Sequence of chain 1.D:
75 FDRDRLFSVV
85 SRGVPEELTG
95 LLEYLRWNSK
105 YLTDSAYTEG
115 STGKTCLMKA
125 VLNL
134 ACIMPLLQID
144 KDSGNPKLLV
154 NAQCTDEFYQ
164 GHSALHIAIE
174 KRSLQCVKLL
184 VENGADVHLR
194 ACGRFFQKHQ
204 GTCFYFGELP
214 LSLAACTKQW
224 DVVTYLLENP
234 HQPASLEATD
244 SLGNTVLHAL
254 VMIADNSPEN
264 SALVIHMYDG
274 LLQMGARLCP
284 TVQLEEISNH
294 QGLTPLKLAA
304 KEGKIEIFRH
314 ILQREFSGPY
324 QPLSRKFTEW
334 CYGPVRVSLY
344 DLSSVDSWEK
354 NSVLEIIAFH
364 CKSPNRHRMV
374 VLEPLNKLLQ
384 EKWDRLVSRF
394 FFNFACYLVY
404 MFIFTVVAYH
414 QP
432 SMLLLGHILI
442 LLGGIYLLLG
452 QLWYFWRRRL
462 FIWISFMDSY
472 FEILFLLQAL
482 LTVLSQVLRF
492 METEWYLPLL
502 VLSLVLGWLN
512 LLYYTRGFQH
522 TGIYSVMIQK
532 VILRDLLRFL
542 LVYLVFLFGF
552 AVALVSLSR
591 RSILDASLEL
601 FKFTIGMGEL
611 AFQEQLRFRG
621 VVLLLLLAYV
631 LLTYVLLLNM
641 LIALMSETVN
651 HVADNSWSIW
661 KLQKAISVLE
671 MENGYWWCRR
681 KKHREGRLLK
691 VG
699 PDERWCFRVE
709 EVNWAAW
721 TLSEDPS

Binding-site contacts:
Ligand atom C05 contacts residue TYR634 of chain 1.D at 3.6 Å (hydrophobic).
Ligand atom C10 contacts residue PHE540 of chain 1.A at 4.2 Å (hydrophobic).
Ligand atom C06 contacts residue TYR634 of chain 1.D at 3.5 Å (hydrophobic).
Ligand atom C13 contacts residue PHE540 of chain 1.A at 3.8 Å (hydrophobic).
Ligand atom C16 contacts residue VAL635 of chain 1.D at 3.9 Å (hydrophobic).
Ligand atom C14 contacts residue PHE540 of chain 1.A at 3.5 Å (hydrophobic).
Ligand atom C06 contacts residue LEU637 of chain 1.A at 4.0 Å (hydrophobic).
Ligand atom C20 contacts residue LEU537 of chain 1.A at 3.4 Å (hydrophobic).
Ligand atom C12 contacts residue LEU541 of chain 1.A at 3.8 Å (hydrophobic).
Ligand atom C05 contacts residue LEU637 of chain 1.A at 3.8 Å (hydrophobic).
Ligand atom O01 contacts residue VAL635 of chain 1.D at 4.2 Å.
Ligand atom C12 contacts residue PHE540 of chain 1.A at 4.2 Å (hydrophobic).
Ligand atom C16 contacts residue LEU631 of chain 1.D at 4.1 Å (hydrophobic).
Ligand atom C14 contacts residue MET640 of chain 1.A at 4.0 Å (hydrophobic).
Ligand atom C23 contacts residue LEU537 of chain 1.A at 3.9 Å (hydrophobic).
Ligand atom C21 contacts residue LEU537 of chain 1.A at 3.7 Å (hydrophobic).
Ligand atom C07 contacts residue LEU541 of chain 1.A at 4.0 Å (hydrophobic).
Ligand atom C17 contacts residue LEU537 of chain 1.A at 3.0 Å (hydrophobic).
Ligand atom C21 contacts residue LEU534 of chain 1.A at 3.7 Å (hydrophobic).
Ligand atom C23 contacts residue VAL635 of chain 1.D at 3.8 Å (hydrophobic).
Ligand atom C18 contacts residue LEU538 of chain 1.A at 4.0 Å (hydrophobic).
Ligand atom C20 contacts residue LEU538 of chain 1.A at 3.4 Å (hydrophobic).
Ligand atom C22 contacts residue LEU537 of chain 1.A at 3.6 Å (hydrophobic).
Ligand atom C06 contacts residue THR604 of chain 1.A at 4.1 Å.
Ligand atom O01 contacts residue LEU631 of chain 1.D at 3.2 Å (h-bond).
Ligand atom C11 contacts residue LEU631 of chain 1.D at 4.1 Å (hydrophobic).
Ligand atom C08 contacts residue LEU541 of chain 1.A at 4.3 Å (hydrophobic).
Ligand atom C22 contacts residue VAL635 of chain 1.D at 3.8 Å (hydrophobic).
Ligand atom C04 contacts residue PHE540 of chain 1.A at 4.0 Å (hydrophobic).
Ligand atom C19 contacts residue LEU537 of chain 1.A at 3.5 Å (hydrophobic).
Ligand atom C17 contacts residue LEU541 of chain 1.A at 3.9 Å (hydrophobic).
Ligand atom C13 contacts residue LEU637 of chain 1.A at 4.1 Å (hydrophobic).
Ligand atom C07 contacts residue LEU631 of chain 1.D at 3.6 Å (hydrophobic).
Ligand atom O02 contacts residue PHE540 of chain 1.A at 3.0 Å.
Ligand atom O02 contacts residue LEU537 of chain 1.A at 2.6 Å (h-bond).
Ligand atom O02 contacts residue LEU541 of chain 1.A at 3.2 Å (h-bond).
Ligand atom C13 contacts residue TYR544 of chain 1.A at 3.5 Å (hydrophobic).
Ligand atom C12 contacts residue LEU537 of chain 1.A at 3.2 Å (hydrophobic).
Ligand atom C21 contacts residue LEU538 of chain 1.A at 4.2 Å (hydrophobic).
Ligand atom C09 contacts residue LEU631 of chain 1.D at 4.1 Å (hydrophobic).

The small molecule below binds the protein below.
Small molecule (SMILES): C=C(C)[C@@H]1CCC(C)=C[C@H]1c1c(O)cc(CCCCC)cc1O

Sequence of chain 1.A:
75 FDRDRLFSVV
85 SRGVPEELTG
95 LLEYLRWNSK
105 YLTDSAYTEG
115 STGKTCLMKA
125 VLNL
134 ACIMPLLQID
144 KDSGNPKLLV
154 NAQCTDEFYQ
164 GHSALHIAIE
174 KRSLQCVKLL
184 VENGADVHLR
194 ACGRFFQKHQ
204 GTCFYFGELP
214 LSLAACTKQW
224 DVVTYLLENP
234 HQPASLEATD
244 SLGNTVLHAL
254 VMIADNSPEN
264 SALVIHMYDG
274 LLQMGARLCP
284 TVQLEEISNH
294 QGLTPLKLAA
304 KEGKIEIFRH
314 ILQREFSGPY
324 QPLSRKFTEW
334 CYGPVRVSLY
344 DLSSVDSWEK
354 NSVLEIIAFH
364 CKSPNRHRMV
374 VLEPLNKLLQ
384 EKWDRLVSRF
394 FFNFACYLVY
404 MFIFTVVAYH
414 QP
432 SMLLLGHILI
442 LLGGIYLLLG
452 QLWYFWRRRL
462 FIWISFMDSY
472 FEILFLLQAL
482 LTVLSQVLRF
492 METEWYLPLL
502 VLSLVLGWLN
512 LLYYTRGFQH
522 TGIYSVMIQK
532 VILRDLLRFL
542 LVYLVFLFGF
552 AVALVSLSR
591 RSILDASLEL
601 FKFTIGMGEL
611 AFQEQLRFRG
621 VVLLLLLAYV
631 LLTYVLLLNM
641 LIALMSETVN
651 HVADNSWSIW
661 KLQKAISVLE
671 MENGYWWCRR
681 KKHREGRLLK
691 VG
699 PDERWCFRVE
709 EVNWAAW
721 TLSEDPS